Sequence of chain 57.K:
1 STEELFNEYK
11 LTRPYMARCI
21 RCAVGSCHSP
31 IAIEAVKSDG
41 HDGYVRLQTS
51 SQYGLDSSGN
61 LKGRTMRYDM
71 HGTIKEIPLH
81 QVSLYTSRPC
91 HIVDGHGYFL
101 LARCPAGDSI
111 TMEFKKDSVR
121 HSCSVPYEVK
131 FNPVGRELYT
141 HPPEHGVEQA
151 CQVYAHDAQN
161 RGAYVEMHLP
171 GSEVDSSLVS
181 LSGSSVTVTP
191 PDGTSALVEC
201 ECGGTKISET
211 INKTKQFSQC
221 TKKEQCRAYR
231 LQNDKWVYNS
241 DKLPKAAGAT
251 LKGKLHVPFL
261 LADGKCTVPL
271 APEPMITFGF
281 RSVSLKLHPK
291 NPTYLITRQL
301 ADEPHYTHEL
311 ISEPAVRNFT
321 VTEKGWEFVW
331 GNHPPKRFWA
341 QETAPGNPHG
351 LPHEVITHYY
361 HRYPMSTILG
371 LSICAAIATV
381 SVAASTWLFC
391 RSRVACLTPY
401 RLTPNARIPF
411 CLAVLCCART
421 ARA

This protein binds this small molecule.
Small molecule (SMILES): CC(=O)N[C@@H]1[C@@H](O)[C@H](O)[C@@H](CO)O[C@H]1O

Binding-site contacts:
Ligand atom O5 contacts residue ASN212 of chain 57.K at 2.4 Å (h-bond).
Ligand atom C1 contacts residue ASN212 of chain 57.K at 1.4 Å.
Ligand atom C2 contacts residue ASN212 of chain 57.K at 2.5 Å.
Ligand atom N2 contacts residue ILE211 of chain 57.K at 4.0 Å.
Ligand atom C5 contacts residue ASN212 of chain 57.K at 3.7 Å.
Ligand atom C3 contacts residue ASN212 of chain 57.K at 3.8 Å.
Ligand atom C1 contacts residue ILE211 of chain 57.K at 4.2 Å (hydrophobic).
Ligand atom N2 contacts residue ASN212 of chain 57.K at 2.9 Å (h-bond).
Ligand atom C4 contacts residue ASN212 of chain 57.K at 4.2 Å.
Ligand atom O7 contacts residue ASN212 of chain 57.K at 4.1 Å.
Ligand atom C7 contacts residue ASN212 of chain 57.K at 3.7 Å.